Binding-site contacts:
Ligand atom C3 contacts residue VAL36 of chain 4.A at 3.7 Å (hydrophobic).
Ligand atom C6 contacts residue GLN144 of chain 4.A at 3.5 Å.
Ligand atom C3 contacts residue VAL62 of chain 4.A at 4.0 Å (hydrophobic).
Ligand atom C50 contacts residue MET140 of chain 4.A at 3.6 Å (hydrophobic).
Ligand atom O4 contacts residue VAL62 of chain 4.A at 4.0 Å.
Ligand atom O2 contacts residue ASP37 of chain 4.A at 3.1 Å (salt-bridge).
Ligand atom O1 contacts residue ARG136 of chain 4.A at 3.4 Å.
Ligand atom C11 contacts residue ASP37 of chain 4.A at 3.4 Å.
Ligand atom C5 contacts residue LEU96 of chain 4.A at 3.6 Å (hydrophobic).
Ligand atom O1 contacts residue MET140 of chain 4.A at 3.9 Å.
Ligand atom C50 contacts residue VAL62 of chain 4.A at 3.9 Å (hydrophobic).
Ligand atom C12 contacts residue ASP37 of chain 4.A at 3.1 Å.
Ligand atom N4 contacts residue ILE64 of chain 4.A at 4.1 Å.
Ligand atom O6 contacts residue ILE64 of chain 4.A at 3.0 Å.
Ligand atom C2 contacts residue PHE56 of chain 4.A at 4.0 Å (hydrophobic).
Ligand atom O6 contacts residue PHE68 of chain 4.A at 3.8 Å.
Ligand atom N2 contacts residue ASP37 of chain 4.A at 3.2 Å (salt-bridge).
Ligand atom C22 contacts residue MET140 of chain 4.A at 3.5 Å (hydrophobic).
Ligand atom O5 contacts residue VAL36 of chain 4.A at 3.7 Å.
Ligand atom O2 contacts residue ARG136 of chain 4.A at 4.0 Å.
Ligand atom O5 contacts residue VAL94 of chain 4.A at 3.3 Å (h-bond).
Ligand atom O6 contacts residue VAL36 of chain 4.A at 3.9 Å.
Ligand atom O4 contacts residue MET140 of chain 4.A at 3.1 Å.
Ligand atom C2 contacts residue ILE54 of chain 4.A at 4.1 Å (hydrophobic).
Ligand atom C4 contacts residue LEU96 of chain 4.A at 4.0 Å (hydrophobic).
Ligand atom C11 contacts residue PHE56 of chain 4.A at 4.0 Å (hydrophobic).
Ligand atom C1 contacts residue VAL62 of chain 4.A at 4.0 Å (hydrophobic).
Ligand atom C2 contacts residue VAL62 of chain 4.A at 4.0 Å (hydrophobic).
Ligand atom O4 contacts residue GLN144 of chain 4.A at 2.9 Å (h-bond).
Ligand atom C5 contacts residue VAL94 of chain 4.A at 3.7 Å (hydrophobic).
Ligand atom O5 contacts residue LEU96 of chain 4.A at 4.0 Å.
Ligand atom O2 contacts residue SER12 of chain 4.A at 4.1 Å.
Ligand atom C21 contacts residue ASP37 of chain 4.A at 3.9 Å.
Ligand atom C4 contacts residue VAL36 of chain 4.A at 3.7 Å (hydrophobic).
Ligand atom C50 contacts residue GLN144 of chain 4.A at 4.0 Å.
Ligand atom N4 contacts residue VAL36 of chain 4.A at 3.5 Å.
Ligand atom N4 contacts residue LEU96 of chain 4.A at 3.9 Å.
Ligand atom C6 contacts residue VAL94 of chain 4.A at 3.9 Å (hydrophobic).
Ligand atom O4 contacts residue SER12 of chain 4.A at 4.1 Å.
Ligand atom C3 contacts residue ILE54 of chain 4.A at 3.7 Å (hydrophobic).

A protein and the small-molecule ligand that binds it are described below.
Small molecule (SMILES): CC(=O)N[C@H](CO)[C@H](O)c1ccc([N+](=O)[O-])cc1

Sequence of chain 4.A:
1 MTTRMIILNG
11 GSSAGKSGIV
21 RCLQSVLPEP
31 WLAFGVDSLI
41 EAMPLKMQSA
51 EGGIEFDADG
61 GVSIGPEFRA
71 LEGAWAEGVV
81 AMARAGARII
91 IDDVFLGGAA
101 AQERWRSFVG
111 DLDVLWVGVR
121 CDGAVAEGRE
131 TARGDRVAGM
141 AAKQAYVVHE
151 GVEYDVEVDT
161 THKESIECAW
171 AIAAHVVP